Sequence of chain 12.D:
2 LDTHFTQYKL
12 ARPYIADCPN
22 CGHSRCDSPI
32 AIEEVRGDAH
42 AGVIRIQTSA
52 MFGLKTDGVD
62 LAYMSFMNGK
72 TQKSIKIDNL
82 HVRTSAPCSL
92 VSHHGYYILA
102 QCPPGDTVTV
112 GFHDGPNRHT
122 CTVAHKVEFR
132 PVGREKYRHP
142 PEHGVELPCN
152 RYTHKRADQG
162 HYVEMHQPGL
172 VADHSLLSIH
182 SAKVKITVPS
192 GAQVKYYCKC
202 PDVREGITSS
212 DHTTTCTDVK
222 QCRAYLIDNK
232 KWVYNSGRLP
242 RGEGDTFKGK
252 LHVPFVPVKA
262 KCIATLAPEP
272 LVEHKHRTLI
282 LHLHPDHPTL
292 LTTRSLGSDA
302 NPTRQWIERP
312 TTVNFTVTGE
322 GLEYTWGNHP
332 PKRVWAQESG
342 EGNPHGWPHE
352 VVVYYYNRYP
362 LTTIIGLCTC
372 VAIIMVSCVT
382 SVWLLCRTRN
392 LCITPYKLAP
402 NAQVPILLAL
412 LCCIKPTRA

Binding-site contacts:
Ligand atom OAB contacts residue HIS114 of chain 12.H at 3.3 Å.
Ligand atom OBA contacts residue HIS82 of chain 12.D at 4.3 Å.
Ligand atom SBG contacts residue HIS82 of chain 12.F at 4.0 Å.
Ligand atom O3 contacts residue HIS114 of chain 12.D at 3.3 Å (h-bond).
Ligand atom OBF contacts residue HIS114 of chain 12.F at 3.9 Å.
Ligand atom C3 contacts residue HIS82 of chain 12.D at 4.3 Å.
Ligand atom SAG contacts residue HIS82 of chain 12.D at 3.7 Å.
Ligand atom OBI contacts residue HIS82 of chain 12.F at 2.9 Å.
Ligand atom OBC contacts residue HIS114 of chain 12.D at 4.1 Å.
Ligand atom O4 contacts residue HIS114 of chain 12.D at 3.6 Å.
Ligand atom SBB contacts residue HIS114 of chain 12.D at 4.2 Å.
Ligand atom OBE contacts residue HIS82 of chain 12.F at 2.9 Å (h-bond).
Ligand atom OAB contacts residue ARG119 of chain 12.H at 3.5 Å.
Ligand atom C1 contacts residue HIS114 of chain 12.H at 3.5 Å.
Ligand atom SBB contacts residue HIS82 of chain 12.F at 3.5 Å (h-bond).
Ligand atom OAF contacts residue HIS82 of chain 12.D at 3.2 Å (h-bond).
Ligand atom O2 contacts residue HIS82 of chain 12.F at 4.0 Å.
Ligand atom SAG contacts residue ASN80 of chain 12.D at 4.3 Å.
Ligand atom OAH contacts residue ASN80 of chain 12.D at 3.2 Å (h-bond).
Ligand atom O6B contacts residue ASN80 of chain 12.D at 3.0 Å (h-bond).
Ligand atom C2 contacts residue HIS82 of chain 12.D at 4.2 Å.
Ligand atom OBI contacts residue HIS114 of chain 12.F at 3.0 Å (h-bond).
Ligand atom C5 contacts residue HIS82 of chain 12.H at 4.0 Å.
Ligand atom SBG contacts residue HIS114 of chain 12.F at 3.5 Å (h-bond).
Ligand atom C1 contacts residue HIS82 of chain 12.H at 3.7 Å.
Ligand atom OAH contacts residue HIS82 of chain 12.D at 3.1 Å (h-bond).
Ligand atom C6 contacts residue ASN80 of chain 12.D at 3.8 Å.
Ligand atom OBF contacts residue HIS82 of chain 12.F at 3.9 Å.
Ligand atom C4 contacts residue ASN80 of chain 12.D at 4.0 Å.
Ligand atom SAG contacts residue HIS114 of chain 12.H at 4.1 Å.
Ligand atom OBA contacts residue HIS114 of chain 12.D at 3.0 Å (h-bond).
Ligand atom O5 contacts residue HIS82 of chain 12.H at 3.2 Å (h-bond).
Ligand atom O1 contacts residue HIS114 of chain 12.H at 2.8 Å (h-bond).
Ligand atom O3 contacts residue HIS82 of chain 12.D at 3.9 Å.
Ligand atom O4 contacts residue ASN80 of chain 12.D at 3.1 Å (h-bond).
Ligand atom O1 contacts residue HIS82 of chain 12.H at 3.6 Å.
Ligand atom N2 contacts residue HIS114 of chain 12.H at 4.1 Å.
Ligand atom OAF contacts residue HIS114 of chain 12.H at 4.1 Å.
Ligand atom OBH contacts residue HIS114 of chain 12.F at 3.1 Å (h-bond).
Ligand atom OBC contacts residue HIS82 of chain 12.F at 3.2 Å (h-bond).

Sequence of chain 12.F:
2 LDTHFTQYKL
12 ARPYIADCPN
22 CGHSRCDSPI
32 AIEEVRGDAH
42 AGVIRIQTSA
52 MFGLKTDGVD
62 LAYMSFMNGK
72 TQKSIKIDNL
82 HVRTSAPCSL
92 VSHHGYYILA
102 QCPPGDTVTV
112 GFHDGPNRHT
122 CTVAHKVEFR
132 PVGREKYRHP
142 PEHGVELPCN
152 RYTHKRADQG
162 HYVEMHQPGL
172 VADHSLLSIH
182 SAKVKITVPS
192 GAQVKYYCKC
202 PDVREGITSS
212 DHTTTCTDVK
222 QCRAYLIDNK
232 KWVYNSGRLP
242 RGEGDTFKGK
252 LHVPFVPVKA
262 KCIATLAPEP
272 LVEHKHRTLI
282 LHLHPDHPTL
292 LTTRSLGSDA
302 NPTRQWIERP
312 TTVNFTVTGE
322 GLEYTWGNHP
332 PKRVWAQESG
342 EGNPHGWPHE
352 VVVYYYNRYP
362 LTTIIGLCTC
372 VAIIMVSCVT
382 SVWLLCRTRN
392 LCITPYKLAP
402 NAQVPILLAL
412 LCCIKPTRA

Sequence of chain 12.H:
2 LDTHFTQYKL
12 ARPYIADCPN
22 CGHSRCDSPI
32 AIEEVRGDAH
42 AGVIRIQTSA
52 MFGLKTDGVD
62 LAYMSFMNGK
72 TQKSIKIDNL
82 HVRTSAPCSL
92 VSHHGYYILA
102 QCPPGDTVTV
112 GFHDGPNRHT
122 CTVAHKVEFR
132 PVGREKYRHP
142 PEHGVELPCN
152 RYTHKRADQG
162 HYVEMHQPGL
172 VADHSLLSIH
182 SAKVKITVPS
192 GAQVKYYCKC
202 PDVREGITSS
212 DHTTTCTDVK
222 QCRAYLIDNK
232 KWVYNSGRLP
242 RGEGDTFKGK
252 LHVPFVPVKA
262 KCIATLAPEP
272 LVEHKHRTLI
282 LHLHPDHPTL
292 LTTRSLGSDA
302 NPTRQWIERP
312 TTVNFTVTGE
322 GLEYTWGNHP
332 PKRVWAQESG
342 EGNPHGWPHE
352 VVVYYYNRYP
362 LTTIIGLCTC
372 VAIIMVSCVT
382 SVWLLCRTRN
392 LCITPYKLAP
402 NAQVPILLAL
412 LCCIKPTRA

This protein binds this small molecule.
Small molecule (SMILES): O=C(O)[C@@H]1O[C@H](O[C@H]2[C@@H](OS(=O)(=O)O)O[C@@H](O)[C@H](NS(=O)(=O)O)[C@H]2O)[C@@H](OS(=O)(=O)O)[C@H](O)[C@@H]1O